Sequence of chain 1.B:
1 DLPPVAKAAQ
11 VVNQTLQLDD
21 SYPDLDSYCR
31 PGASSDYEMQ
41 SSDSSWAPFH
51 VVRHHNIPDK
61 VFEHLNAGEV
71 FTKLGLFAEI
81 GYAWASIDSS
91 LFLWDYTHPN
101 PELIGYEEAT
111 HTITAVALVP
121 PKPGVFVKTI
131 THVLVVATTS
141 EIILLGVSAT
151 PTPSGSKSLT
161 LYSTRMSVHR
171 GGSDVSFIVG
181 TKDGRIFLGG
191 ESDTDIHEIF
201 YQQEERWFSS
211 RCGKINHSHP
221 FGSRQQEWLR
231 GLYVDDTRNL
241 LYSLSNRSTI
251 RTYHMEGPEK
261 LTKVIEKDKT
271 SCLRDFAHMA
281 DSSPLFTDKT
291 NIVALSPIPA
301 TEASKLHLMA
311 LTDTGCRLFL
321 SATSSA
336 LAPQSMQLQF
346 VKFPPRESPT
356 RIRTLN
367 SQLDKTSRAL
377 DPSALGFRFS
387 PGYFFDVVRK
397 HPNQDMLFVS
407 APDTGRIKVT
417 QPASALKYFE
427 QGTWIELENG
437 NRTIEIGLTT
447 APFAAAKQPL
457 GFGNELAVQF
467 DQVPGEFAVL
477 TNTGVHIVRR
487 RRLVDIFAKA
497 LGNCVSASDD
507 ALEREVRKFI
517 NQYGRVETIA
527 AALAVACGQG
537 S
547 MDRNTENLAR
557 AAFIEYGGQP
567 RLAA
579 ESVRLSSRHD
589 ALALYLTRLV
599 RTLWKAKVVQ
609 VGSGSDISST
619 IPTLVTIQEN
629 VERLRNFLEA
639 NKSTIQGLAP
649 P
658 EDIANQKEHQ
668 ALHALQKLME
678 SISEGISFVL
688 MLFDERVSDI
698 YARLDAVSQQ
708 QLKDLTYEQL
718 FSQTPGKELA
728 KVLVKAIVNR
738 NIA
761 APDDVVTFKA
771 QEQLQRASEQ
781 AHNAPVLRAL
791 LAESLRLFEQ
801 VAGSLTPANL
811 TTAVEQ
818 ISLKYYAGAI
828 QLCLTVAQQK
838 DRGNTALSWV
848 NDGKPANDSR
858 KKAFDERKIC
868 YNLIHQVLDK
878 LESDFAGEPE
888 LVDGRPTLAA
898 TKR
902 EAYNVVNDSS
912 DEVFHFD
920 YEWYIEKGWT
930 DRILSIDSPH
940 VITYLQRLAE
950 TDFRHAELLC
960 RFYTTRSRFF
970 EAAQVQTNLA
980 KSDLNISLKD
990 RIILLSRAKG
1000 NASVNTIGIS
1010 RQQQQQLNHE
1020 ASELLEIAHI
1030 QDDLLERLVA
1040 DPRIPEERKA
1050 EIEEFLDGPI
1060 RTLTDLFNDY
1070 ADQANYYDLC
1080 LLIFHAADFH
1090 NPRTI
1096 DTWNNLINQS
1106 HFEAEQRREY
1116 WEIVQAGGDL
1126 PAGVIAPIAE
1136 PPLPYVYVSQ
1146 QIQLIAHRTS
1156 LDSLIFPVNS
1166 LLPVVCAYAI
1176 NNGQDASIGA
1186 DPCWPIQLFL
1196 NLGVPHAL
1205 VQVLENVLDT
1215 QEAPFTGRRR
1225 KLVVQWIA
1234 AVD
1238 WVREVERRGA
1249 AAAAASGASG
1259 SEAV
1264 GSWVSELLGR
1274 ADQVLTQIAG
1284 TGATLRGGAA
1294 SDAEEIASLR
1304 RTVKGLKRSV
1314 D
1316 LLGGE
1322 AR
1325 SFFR

This small molecule binds to this protein.
Small molecule (SMILES): CSCC[C@H](NC(=O)[C@@H]1CCCN1C(=O)[C@H](CC(C)C)NC(=O)[C@H](CC(C)C)NC(=O)[C@H](CCCCN)NC(=O)[C@H](C)NC(=O)[C@H](CCCCN)NC(=O)[C@@H](N)CCCN=C(N)N)C(=O)N[C@@H](CCC(=O)O)C(=O)N[C@@H](CCC(=O)O)C(=O)N[C@@H](C)C(=O)N[C@@H](CC(C)C)C(=O)N[C@@H](CC(C)C)C(=O)N1CCC[C@H]1C=O

Binding-site contacts:
Ligand atom CB contacts residue GLY105 of chain 1.B at 3.2 Å.
Ligand atom C contacts residue VAL127 of chain 1.B at 3.0 Å (hydrophobic).
Ligand atom CA contacts residue VAL125 of chain 1.B at 3.1 Å (hydrophobic).
Ligand atom CB contacts residue ILE104 of chain 1.B at 3.5 Å (hydrophobic).
Ligand atom CD1 contacts residue GLN203 of chain 1.B at 3.4 Å.
Ligand atom C contacts residue GLN203 of chain 1.B at 2.2 Å.
Ligand atom SD contacts residue ARG165 of chain 1.B at 2.3 Å (salt-bridge).
Ligand atom N contacts residue VAL125 of chain 1.B at 3.5 Å (h-bond).
Ligand atom O contacts residue PHE126 of chain 1.B at 2.8 Å.
Ligand atom CA contacts residue TYR162 of chain 1.B at 3.5 Å (hydrophobic).
Ligand atom O contacts residue VAL127 of chain 1.B at 2.2 Å.
Ligand atom CA contacts residue LEU161 of chain 1.B at 3.2 Å (hydrophobic).
Ligand atom CG contacts residue PHE126 of chain 1.B at 3.7 Å (hydrophobic).
Ligand atom N contacts residue GLN203 of chain 1.B at 2.9 Å (h-bond).
Ligand atom O contacts residue GLN203 of chain 1.B at 1.3 Å (h-bond).
Ligand atom CD contacts residue GLN203 of chain 1.B at 2.8 Å.
Ligand atom N contacts residue GLN203 of chain 1.B at 3.7 Å.
Ligand atom O contacts residue LEU103 of chain 1.B at 3.6 Å.
Ligand atom CD2 contacts residue LEU161 of chain 1.B at 3.4 Å (hydrophobic).
Ligand atom O contacts residue SER163 of chain 1.B at 3.6 Å (h-bond).
Ligand atom O contacts residue VAL127 of chain 1.B at 1.8 Å (h-bond).
Ligand atom C contacts residue VAL127 of chain 1.B at 3.5 Å (hydrophobic).
Ligand atom O contacts residue LEU161 of chain 1.B at 3.3 Å (h-bond).
Ligand atom CB contacts residue VAL125 of chain 1.B at 2.6 Å (hydrophobic).
Ligand atom CA contacts residue PHE126 of chain 1.B at 3.2 Å (hydrophobic).
Ligand atom C contacts residue ILE130 of chain 1.B at 3.7 Å (hydrophobic).
Ligand atom C contacts residue TYR162 of chain 1.B at 3.5 Å (hydrophobic).
Ligand atom CA contacts residue GLN203 of chain 1.B at 3.5 Å.
Ligand atom CA contacts residue ILE130 of chain 1.B at 3.3 Å (hydrophobic).
Ligand atom N contacts residue LEU161 of chain 1.B at 3.3 Å (h-bond).
Ligand atom O contacts residue ILE130 of chain 1.B at 3.5 Å.
Ligand atom O contacts residue TYR162 of chain 1.B at 3.4 Å.
Ligand atom CG contacts residue TYR162 of chain 1.B at 3.1 Å (hydrophobic).
Ligand atom CE contacts residue ARG165 of chain 1.B at 2.8 Å.
Ligand atom CD2 contacts residue PHE126 of chain 1.B at 3.3 Å (hydrophobic).
Ligand atom CB contacts residue ILE130 of chain 1.B at 3.4 Å (hydrophobic).
Ligand atom CD1 contacts residue TYR162 of chain 1.B at 2.8 Å (hydrophobic).
Ligand atom CB contacts residue TYR162 of chain 1.B at 2.6 Å (hydrophobic).
Ligand atom N contacts residue GLY105 of chain 1.B at 3.1 Å (h-bond).
Ligand atom CA contacts residue VAL127 of chain 1.B at 3.6 Å (hydrophobic).